Binding-site contacts:
Ligand atom C8 contacts residue PHE24 of chain 1.C at 4.0 Å (hydrophobic).
Ligand atom C8 contacts residue GLY21 of chain 1.C at 3.7 Å.
Ligand atom O7 contacts residue GLY21 of chain 1.C at 3.6 Å.
Ligand atom O7 contacts residue ASN25 of chain 1.C at 4.3 Å.
Ligand atom O5 contacts residue ASN25 of chain 1.C at 2.3 Å (h-bond).
Ligand atom C8 contacts residue PHE20 of chain 1.C at 3.4 Å (hydrophobic).
Ligand atom C7 contacts residue GLY21 of chain 1.C at 3.7 Å.
Ligand atom C5 contacts residue ASN25 of chain 1.C at 3.7 Å.
Ligand atom C2 contacts residue ASN25 of chain 1.C at 2.5 Å.
Ligand atom C1 contacts residue ASN25 of chain 1.C at 1.4 Å.
Ligand atom C7 contacts residue PHE20 of chain 1.C at 4.4 Å (hydrophobic).
Ligand atom C4 contacts residue ASN25 of chain 1.C at 4.2 Å.
Ligand atom C3 contacts residue ASN25 of chain 1.C at 3.8 Å.
Ligand atom C8 contacts residue LEU50 of chain 1.C at 4.3 Å (hydrophobic).
Ligand atom N2 contacts residue ASN25 of chain 1.C at 3.0 Å (h-bond).
Ligand atom C7 contacts residue ASN25 of chain 1.C at 3.9 Å.

Sequence of chain 1.C:
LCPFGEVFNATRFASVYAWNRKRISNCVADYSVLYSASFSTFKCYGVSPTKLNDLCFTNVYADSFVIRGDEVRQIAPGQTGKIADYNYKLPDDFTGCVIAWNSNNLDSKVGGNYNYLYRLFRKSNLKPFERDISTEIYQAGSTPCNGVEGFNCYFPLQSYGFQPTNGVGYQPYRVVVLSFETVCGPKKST

This small molecule binds to this protein.
Small molecule (SMILES): CC(=O)N[C@H]1CO[C@H](CO[C@@H]2O[C@@H](C)[C@@H](O)[C@@H](O)[C@@H]2O)[C@@H](O)[C@@H]1O